Binding-site contacts:
Ligand atom C4 contacts residue MET439 of chain 1.A at 3.5 Å (hydrophobic).
Ligand atom O3 contacts residue TRP431 of chain 1.A at 3.3 Å.
Ligand atom OAJ contacts residue MET439 of chain 1.A at 3.3 Å (h-bond).
Ligand atom O3 contacts residue SER190 of chain 1.A at 3.6 Å.
Ligand atom C1 contacts residue GLU380 of chain 1.A at 3.1 Å.
Ligand atom O3 contacts residue TYR142 of chain 1.A at 2.6 Å (h-bond).
Ligand atom O2 contacts residue HIS141 of chain 1.A at 3.9 Å.
Ligand atom S4 contacts residue GLU187 of chain 1.A at 3.0 Å (salt-bridge).
Ligand atom O2 contacts residue SER190 of chain 1.A at 3.3 Å.
Ligand atom C4 contacts residue GLU380 of chain 1.A at 4.0 Å.
Ligand atom C2 contacts residue GLU380 of chain 1.A at 3.4 Å.
Ligand atom O3 contacts residue HIS141 of chain 1.A at 2.7 Å (h-bond).
Ligand atom O5 contacts residue GLU380 of chain 1.A at 3.7 Å.
Ligand atom OAI contacts residue SER438 of chain 1.A at 4.0 Å.
Ligand atom O2 contacts residue ASN186 of chain 1.A at 3.1 Å (h-bond).
Ligand atom C3 contacts residue GLU380 of chain 1.A at 3.6 Å.
Ligand atom C4 contacts residue TRP431 of chain 1.A at 3.7 Å (hydrophobic).
Ligand atom OAH contacts residue MET439 of chain 1.A at 3.4 Å (h-bond).
Ligand atom OAJ contacts residue SER438 of chain 1.A at 3.4 Å.
Ligand atom C4 contacts residue MET439 of chain 1.A at 4.0 Å (hydrophobic).
Ligand atom O3 contacts residue GLU187 of chain 1.A at 3.3 Å (salt-bridge).
Ligand atom O6 contacts residue TYR448 of chain 1.A at 3.8 Å.
Ligand atom OAH contacts residue SER440 of chain 1.A at 2.5 Å (h-bond).
Ligand atom O4 contacts residue GLN34 of chain 1.A at 3.5 Å (h-bond).
Ligand atom O3 contacts residue GLN34 of chain 1.A at 3.1 Å (h-bond).
Ligand atom C3 contacts residue GLU187 of chain 1.A at 3.2 Å.
Ligand atom O2 contacts residue GLU187 of chain 1.A at 3.6 Å.
Ligand atom PBA contacts residue SER440 of chain 1.A at 3.7 Å.
Ligand atom OAI contacts residue SER440 of chain 1.A at 3.8 Å.
Ligand atom C3 contacts residue TYR142 of chain 1.A at 3.9 Å (hydrophobic).
Ligand atom O6 contacts residue TYR319 of chain 1.A at 3.9 Å.
Ligand atom S4 contacts residue GLU380 of chain 1.A at 3.9 Å.
Ligand atom O2 contacts residue GLU380 of chain 1.A at 2.8 Å (salt-bridge).
Ligand atom OAI contacts residue TYR448 of chain 1.A at 3.5 Å (h-bond).
Ligand atom C6 contacts residue GLU380 of chain 1.A at 3.1 Å.
Ligand atom C3 contacts residue TRP431 of chain 1.A at 3.4 Å (hydrophobic).
Ligand atom O4 contacts residue TRP431 of chain 1.A at 2.9 Å.
Ligand atom C5 contacts residue GLU380 of chain 1.A at 3.7 Å.
Ligand atom C5 contacts residue MET439 of chain 1.A at 3.8 Å (hydrophobic).
Ligand atom O5 contacts residue MET439 of chain 1.A at 3.6 Å.

Sequence of chain 1.A:
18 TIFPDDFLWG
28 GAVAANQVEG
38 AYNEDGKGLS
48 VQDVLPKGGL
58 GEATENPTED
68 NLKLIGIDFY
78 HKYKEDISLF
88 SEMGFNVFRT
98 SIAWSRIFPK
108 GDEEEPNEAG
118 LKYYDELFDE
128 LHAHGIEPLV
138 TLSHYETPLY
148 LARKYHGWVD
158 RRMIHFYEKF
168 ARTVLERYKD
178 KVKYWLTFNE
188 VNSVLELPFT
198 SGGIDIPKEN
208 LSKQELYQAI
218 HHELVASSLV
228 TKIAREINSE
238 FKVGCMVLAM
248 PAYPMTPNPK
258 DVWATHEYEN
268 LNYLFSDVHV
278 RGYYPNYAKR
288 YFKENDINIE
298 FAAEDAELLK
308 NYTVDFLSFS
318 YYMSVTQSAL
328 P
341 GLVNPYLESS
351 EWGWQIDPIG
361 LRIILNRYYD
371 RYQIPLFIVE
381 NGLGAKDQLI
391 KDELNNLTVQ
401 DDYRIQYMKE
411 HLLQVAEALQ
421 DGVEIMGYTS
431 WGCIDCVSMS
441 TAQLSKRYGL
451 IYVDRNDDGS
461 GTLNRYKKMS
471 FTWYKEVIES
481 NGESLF

The small molecule below binds the protein below.
Small molecule (SMILES): O=P(O)(O)OC[C@@H]1O[C@@H](S[C@H]2[C@H](O)[C@@H](O)[C@H](O)O[C@@H]2CO)[C@H](O)[C@@H](O)[C@@H]1O